The protein below binds the small molecule below.
Small molecule (SMILES): CC(=O)N[C@H]1[C@H](O[C@H]2[C@H](O)[C@@H](NC(C)=O)CO[C@@H]2CO)O[C@H](CO)[C@@H](O)[C@@H]1O

Binding-site contacts:
Ligand atom O7 contacts residue ASN801 of chain 1.A at 4.0 Å.
Ligand atom C2 contacts residue ASN801 of chain 1.A at 2.6 Å.
Ligand atom C1 contacts residue ASN801 of chain 1.A at 1.5 Å.
Ligand atom O5 contacts residue SER803 of chain 1.A at 3.4 Å (h-bond).
Ligand atom C6 contacts residue ASN801 of chain 1.A at 4.5 Å.
Ligand atom O5 contacts residue ASN801 of chain 1.A at 2.1 Å (h-bond).
Ligand atom C4 contacts residue ASN801 of chain 1.A at 4.1 Å.
Ligand atom C7 contacts residue ASN801 of chain 1.A at 3.8 Å.
Ligand atom C6 contacts residue SER803 of chain 1.A at 4.4 Å.
Ligand atom O6 contacts residue SER803 of chain 1.A at 4.0 Å.
Ligand atom C1 contacts residue SER803 of chain 1.A at 3.4 Å.
Ligand atom C5 contacts residue ASN801 of chain 1.A at 3.5 Å.
Ligand atom N2 contacts residue ASN801 of chain 1.A at 3.2 Å (h-bond).
Ligand atom C5 contacts residue SER803 of chain 1.A at 3.5 Å.
Ligand atom O6 contacts residue GLN804 of chain 1.A at 3.5 Å.
Ligand atom C3 contacts residue ASN801 of chain 1.A at 3.8 Å.

Sequence of chain 1.A:
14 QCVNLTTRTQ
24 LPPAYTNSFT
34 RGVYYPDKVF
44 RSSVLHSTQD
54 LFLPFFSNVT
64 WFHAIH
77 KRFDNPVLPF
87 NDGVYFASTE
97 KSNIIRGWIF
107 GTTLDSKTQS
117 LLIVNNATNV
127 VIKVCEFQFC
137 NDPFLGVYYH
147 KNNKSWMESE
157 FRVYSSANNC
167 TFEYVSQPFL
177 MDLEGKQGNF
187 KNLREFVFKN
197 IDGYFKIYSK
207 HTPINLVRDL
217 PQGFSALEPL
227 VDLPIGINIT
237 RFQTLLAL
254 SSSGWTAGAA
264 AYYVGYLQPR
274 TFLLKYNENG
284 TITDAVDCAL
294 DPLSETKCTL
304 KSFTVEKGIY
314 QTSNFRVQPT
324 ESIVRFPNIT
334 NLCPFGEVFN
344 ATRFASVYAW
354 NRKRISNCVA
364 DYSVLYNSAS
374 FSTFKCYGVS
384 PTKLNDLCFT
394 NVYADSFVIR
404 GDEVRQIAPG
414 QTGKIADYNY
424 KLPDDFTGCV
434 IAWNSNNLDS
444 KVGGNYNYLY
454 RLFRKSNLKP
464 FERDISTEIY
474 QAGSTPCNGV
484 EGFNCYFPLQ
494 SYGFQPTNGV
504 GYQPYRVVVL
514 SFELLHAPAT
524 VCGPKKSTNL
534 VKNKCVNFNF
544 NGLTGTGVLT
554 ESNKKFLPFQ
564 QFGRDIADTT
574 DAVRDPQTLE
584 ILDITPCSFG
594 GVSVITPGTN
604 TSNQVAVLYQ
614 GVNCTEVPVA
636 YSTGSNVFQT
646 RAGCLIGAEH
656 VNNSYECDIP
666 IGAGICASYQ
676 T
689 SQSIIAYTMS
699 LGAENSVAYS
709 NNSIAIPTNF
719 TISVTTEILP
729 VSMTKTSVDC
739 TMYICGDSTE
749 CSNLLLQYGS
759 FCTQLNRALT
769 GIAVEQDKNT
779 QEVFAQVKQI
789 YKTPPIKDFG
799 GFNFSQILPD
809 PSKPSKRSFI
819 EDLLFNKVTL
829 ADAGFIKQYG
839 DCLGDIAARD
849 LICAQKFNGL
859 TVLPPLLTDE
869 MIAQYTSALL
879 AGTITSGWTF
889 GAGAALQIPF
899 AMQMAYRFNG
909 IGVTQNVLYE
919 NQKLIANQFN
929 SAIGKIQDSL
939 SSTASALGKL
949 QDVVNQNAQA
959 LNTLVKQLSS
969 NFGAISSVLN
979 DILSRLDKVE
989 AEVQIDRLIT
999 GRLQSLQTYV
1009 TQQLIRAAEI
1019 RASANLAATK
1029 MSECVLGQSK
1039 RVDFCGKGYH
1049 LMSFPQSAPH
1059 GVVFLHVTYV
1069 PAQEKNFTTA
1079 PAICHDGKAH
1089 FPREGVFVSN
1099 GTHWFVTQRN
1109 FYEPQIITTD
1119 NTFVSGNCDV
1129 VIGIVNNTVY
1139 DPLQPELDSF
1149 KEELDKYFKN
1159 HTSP